Sequence of chain 1.A:
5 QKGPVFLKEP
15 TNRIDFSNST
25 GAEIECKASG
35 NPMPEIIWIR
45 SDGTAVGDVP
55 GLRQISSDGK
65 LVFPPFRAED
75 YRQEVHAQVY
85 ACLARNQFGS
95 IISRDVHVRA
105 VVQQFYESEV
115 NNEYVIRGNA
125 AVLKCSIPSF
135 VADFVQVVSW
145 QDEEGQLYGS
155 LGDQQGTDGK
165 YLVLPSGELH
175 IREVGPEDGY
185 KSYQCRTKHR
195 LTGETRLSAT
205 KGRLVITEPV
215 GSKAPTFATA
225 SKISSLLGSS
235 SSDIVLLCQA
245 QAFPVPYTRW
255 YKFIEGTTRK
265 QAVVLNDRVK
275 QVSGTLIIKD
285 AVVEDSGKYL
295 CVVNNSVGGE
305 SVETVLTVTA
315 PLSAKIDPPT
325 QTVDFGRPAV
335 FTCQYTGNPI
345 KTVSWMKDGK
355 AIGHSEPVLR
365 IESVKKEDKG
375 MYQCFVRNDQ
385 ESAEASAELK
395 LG

Binding-site contacts:
Ligand atom C1 contacts residue VAL296 of chain 1.A at 4.1 Å (hydrophobic).
Ligand atom C1 contacts residue ASN298 of chain 1.A at 1.4 Å.
Ligand atom O5 contacts residue GLY303 of chain 1.A at 3.4 Å.
Ligand atom C2 contacts residue ASN298 of chain 1.A at 2.5 Å.
Ligand atom O5 contacts residue VAL296 of chain 1.A at 4.1 Å.
Ligand atom C1 contacts residue ARG253 of chain 1.A at 4.1 Å.
Ligand atom N2 contacts residue ASN298 of chain 1.A at 2.9 Å (h-bond).
Ligand atom O5 contacts residue GLU304 of chain 1.A at 4.0 Å.
Ligand atom C5 contacts residue VAL296 of chain 1.A at 4.1 Å (hydrophobic).
Ligand atom C5 contacts residue ASN298 of chain 1.A at 3.7 Å.
Ligand atom C5 contacts residue GLY303 of chain 1.A at 4.4 Å.
Ligand atom O5 contacts residue VAL297 of chain 1.A at 4.4 Å.
Ligand atom C4 contacts residue ASN298 of chain 1.A at 4.2 Å.
Ligand atom C6 contacts residue GLY303 of chain 1.A at 3.7 Å.
Ligand atom O6 contacts residue GLY303 of chain 1.A at 4.2 Å.
Ligand atom C6 contacts residue GLU304 of chain 1.A at 3.8 Å.
Ligand atom N2 contacts residue ARG253 of chain 1.A at 4.2 Å.
Ligand atom C7 contacts residue ASN298 of chain 1.A at 3.5 Å.
Ligand atom O5 contacts residue ASN298 of chain 1.A at 2.4 Å (h-bond).
Ligand atom C1 contacts residue GLY303 of chain 1.A at 4.2 Å.
Ligand atom C3 contacts residue ASN298 of chain 1.A at 3.8 Å.
Ligand atom O7 contacts residue ASN298 of chain 1.A at 3.7 Å.

A small-molecule ligand and the protein it binds are described below.
Small molecule (SMILES): CC(=O)N[C@@H]1[C@@H](O)[C@H](O)[C@@H](CO)O[C@H]1O